Binding-site contacts:
Ligand atom C4 contacts residue ASN619 of chain 1.A at 3.5 Å.
Ligand atom O1G contacts residue ASP528 of chain 1.A at 2.6 Å (salt-bridge).
Ligand atom PA contacts residue MG1 of chain 1.E at 3.4 Å.
Ligand atom O3A contacts residue MG1 of chain 1.E at 3.5 Å.
Ligand atom O2G contacts residue ARG587 of chain 1.A at 3.6 Å.
Ligand atom PG contacts residue MG1 of chain 1.E at 3.4 Å.
Ligand atom O3G contacts residue ASN530 of chain 1.A at 2.6 Å (h-bond).
Ligand atom O1B contacts residue SER531 of chain 1.A at 3.0 Å.
Ligand atom PA contacts residue LYS615 of chain 1.A at 3.2 Å.
Ligand atom N7 contacts residue DOC20 of chain 1.C at 3.4 Å.
Ligand atom C8 contacts residue ASN619 of chain 1.A at 3.2 Å.
Ligand atom O3A contacts residue LYS615 of chain 1.A at 2.7 Å (salt-bridge).
Ligand atom PB contacts residue SER531 of chain 1.A at 3.4 Å.
Ligand atom O1B contacts residue LYS615 of chain 1.A at 3.4 Å.
Ligand atom O2B contacts residue MG1 of chain 1.E at 2.2 Å.
Ligand atom O1A contacts residue MG1 of chain 1.E at 2.1 Å.
Ligand atom C6 contacts residue ASN619 of chain 1.A at 3.6 Å.
Ligand atom C5 contacts residue ASN619 of chain 1.A at 3.1 Å.
Ligand atom O1B contacts residue ARG587 of chain 1.A at 3.0 Å (salt-bridge).
Ligand atom O3' contacts residue LEU532 of chain 1.A at 3.3 Å (h-bond).
Ligand atom O2B contacts residue SER531 of chain 1.A at 2.7 Å (h-bond).
Ligand atom O3B contacts residue ARG587 of chain 1.A at 3.0 Å (salt-bridge).
Ligand atom O1A contacts residue ASP669 of chain 1.A at 2.9 Å (salt-bridge).
Ligand atom O2A contacts residue LYS615 of chain 1.A at 2.8 Å (salt-bridge).
Ligand atom N2 contacts residue TYR622 of chain 1.A at 3.4 Å.
Ligand atom N2 contacts residue ASN619 of chain 1.A at 3.2 Å (h-bond).
Ligand atom O3' contacts residue TYR533 of chain 1.A at 3.0 Å (h-bond).
Ligand atom O1G contacts residue PHE529 of chain 1.A at 3.1 Å (h-bond).
Ligand atom N7 contacts residue ASN619 of chain 1.A at 3.0 Å (h-bond).
Ligand atom N9 contacts residue ASN619 of chain 1.A at 3.5 Å (h-bond).
Ligand atom O4' contacts residue DOC20 of chain 1.C at 3.3 Å.
Ligand atom PB contacts residue MG1 of chain 1.E at 3.2 Å.
Ligand atom N1 contacts residue ASN619 of chain 1.A at 3.6 Å.
Ligand atom C5' contacts residue ASP669 of chain 1.A at 3.4 Å.
Ligand atom O2B contacts residue ASP669 of chain 1.A at 3.4 Å (salt-bridge).
Ligand atom O1G contacts residue MG1 of chain 1.E at 2.1 Å.
Ligand atom C2' contacts residue ASN619 of chain 1.A at 3.3 Å.
Ligand atom O2B contacts residue PHE529 of chain 1.A at 3.2 Å (h-bond).
Ligand atom C5' contacts residue DOC20 of chain 1.C at 3.6 Å.
Ligand atom C3' contacts residue ASN619 of chain 1.A at 3.5 Å.

This protein binds this small molecule.
Small molecule (SMILES): Nc1nc2c(ncn2[C@H]2C[C@H](O)[C@@H](CO[P](=O)(O)O[P](=O)(O)OP(=O)(O)O)O2)c(=O)[nH]1

Sequence of chain 1.A:
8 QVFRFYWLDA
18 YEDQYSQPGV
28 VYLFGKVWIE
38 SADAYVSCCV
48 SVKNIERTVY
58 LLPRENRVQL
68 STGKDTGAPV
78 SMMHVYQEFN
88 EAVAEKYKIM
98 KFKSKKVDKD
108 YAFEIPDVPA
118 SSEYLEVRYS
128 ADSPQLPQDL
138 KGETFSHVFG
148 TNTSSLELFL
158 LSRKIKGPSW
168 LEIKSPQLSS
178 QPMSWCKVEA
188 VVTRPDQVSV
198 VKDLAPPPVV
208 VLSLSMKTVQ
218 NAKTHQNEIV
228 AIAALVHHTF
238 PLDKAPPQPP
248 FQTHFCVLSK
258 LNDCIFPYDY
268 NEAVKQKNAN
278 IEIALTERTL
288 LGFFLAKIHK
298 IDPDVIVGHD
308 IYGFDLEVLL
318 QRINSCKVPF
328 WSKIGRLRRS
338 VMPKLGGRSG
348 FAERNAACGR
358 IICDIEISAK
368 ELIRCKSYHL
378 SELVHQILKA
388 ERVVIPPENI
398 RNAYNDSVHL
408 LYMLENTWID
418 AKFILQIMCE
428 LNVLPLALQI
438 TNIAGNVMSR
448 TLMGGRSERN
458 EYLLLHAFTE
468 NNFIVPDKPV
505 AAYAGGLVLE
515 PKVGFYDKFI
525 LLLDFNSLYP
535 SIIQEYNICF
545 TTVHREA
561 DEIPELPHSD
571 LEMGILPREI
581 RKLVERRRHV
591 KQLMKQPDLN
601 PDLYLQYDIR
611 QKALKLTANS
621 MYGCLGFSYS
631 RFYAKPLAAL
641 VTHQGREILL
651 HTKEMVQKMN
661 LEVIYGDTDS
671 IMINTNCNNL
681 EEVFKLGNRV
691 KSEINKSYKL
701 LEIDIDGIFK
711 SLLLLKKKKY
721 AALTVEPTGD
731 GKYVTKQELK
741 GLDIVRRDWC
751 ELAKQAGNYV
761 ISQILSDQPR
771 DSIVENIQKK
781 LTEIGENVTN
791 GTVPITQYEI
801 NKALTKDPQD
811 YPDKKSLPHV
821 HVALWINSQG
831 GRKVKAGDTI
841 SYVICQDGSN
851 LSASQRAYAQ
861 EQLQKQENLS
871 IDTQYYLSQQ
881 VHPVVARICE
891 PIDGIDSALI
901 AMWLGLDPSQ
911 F